This protein binds this small molecule.
Small molecule (SMILES): Cc1cc(N)nc2cc(-c3ccc(OCc4ccccn4)c(CN)c3)ccc12

Binding-site contacts:
Ligand atom C10 contacts residue GLU296 of chain 1.B at 3.7 Å.
Ligand atom N02 contacts residue HEM1 of chain 1.G at 3.6 Å.
Ligand atom C06 contacts residue PHE288 of chain 1.B at 3.5 Å (hydrophobic).
Ligand atom N02 contacts residue GLU296 of chain 1.B at 2.5 Å (salt-bridge).
Ligand atom C12 contacts residue HEM1 of chain 1.G at 3.2 Å.
Ligand atom O19 contacts residue TYR410 of chain 1.B at 3.4 Å (h-bond).
Ligand atom C24 contacts residue LEU41 of chain 1.B at 3.4 Å (hydrophobic).
Ligand atom N01 contacts residue GLU296 of chain 1.B at 2.7 Å (salt-bridge).
Ligand atom C17 contacts residue HEM1 of chain 1.G at 3.0 Å.
Ligand atom C03 contacts residue HEM1 of chain 1.G at 3.3 Å.
Ligand atom C10 contacts residue HEM1 of chain 1.G at 3.8 Å.
Ligand atom C04 contacts residue HEM1 of chain 1.G at 3.6 Å.
Ligand atom C25 contacts residue MET40 of chain 1.B at 3.2 Å (hydrophobic).
Ligand atom C09 contacts residue HEM1 of chain 1.G at 3.5 Å.
Ligand atom N02 contacts residue TYR292 of chain 1.B at 3.7 Å.
Ligand atom C4A contacts residue GLY290 of chain 1.B at 3.6 Å.
Ligand atom C09 contacts residue GLU296 of chain 1.B at 3.7 Å.
Ligand atom C23 contacts residue TYR410 of chain 1.B at 3.0 Å (hydrophobic).
Ligand atom C02 contacts residue HEM1 of chain 1.G at 3.5 Å.
Ligand atom C08 contacts residue VAL271 of chain 1.B at 3.5 Å (hydrophobic).
Ligand atom N18 contacts residue GLN182 of chain 1.B at 3.6 Å.
Ligand atom C11 contacts residue HEM1 of chain 1.G at 3.6 Å.
Ligand atom C02 contacts residue GLU296 of chain 1.B at 3.4 Å.
Ligand atom C24 contacts residue TYR410 of chain 1.B at 3.6 Å (hydrophobic).
Ligand atom C24 contacts residue MET40 of chain 1.B at 3.4 Å (hydrophobic).
Ligand atom N02 contacts residue TRP291 of chain 1.B at 2.7 Å (h-bond).
Ligand atom C06 contacts residue VAL271 of chain 1.B at 3.6 Å (hydrophobic).
Ligand atom C07 contacts residue HEM1 of chain 1.G at 3.7 Å.
Ligand atom C15 contacts residue HEM1 of chain 1.G at 3.1 Å.
Ligand atom O19 contacts residue TRP382 of chain 1.B at 3.5 Å.
Ligand atom C02 contacts residue TRP291 of chain 1.B at 3.7 Å (hydrophobic).
Ligand atom C13 contacts residue TYR410 of chain 1.B at 3.3 Å (hydrophobic).
Ligand atom C03 contacts residue TRP291 of chain 1.B at 3.8 Å (hydrophobic).
Ligand atom C06 contacts residue HEM1 of chain 1.G at 3.6 Å.
Ligand atom C16 contacts residue HEM1 of chain 1.G at 3.2 Å.
Ligand atom N01 contacts residue HEM1 of chain 1.G at 3.6 Å.
Ligand atom C25 contacts residue LEU41 of chain 1.B at 3.6 Å (hydrophobic).
Ligand atom C4A contacts residue HEM1 of chain 1.G at 3.2 Å.
Ligand atom C07 contacts residue VAL271 of chain 1.B at 3.1 Å (hydrophobic).
Ligand atom C13 contacts residue HEM1 of chain 1.G at 3.4 Å.

Sequence of chain 1.B:
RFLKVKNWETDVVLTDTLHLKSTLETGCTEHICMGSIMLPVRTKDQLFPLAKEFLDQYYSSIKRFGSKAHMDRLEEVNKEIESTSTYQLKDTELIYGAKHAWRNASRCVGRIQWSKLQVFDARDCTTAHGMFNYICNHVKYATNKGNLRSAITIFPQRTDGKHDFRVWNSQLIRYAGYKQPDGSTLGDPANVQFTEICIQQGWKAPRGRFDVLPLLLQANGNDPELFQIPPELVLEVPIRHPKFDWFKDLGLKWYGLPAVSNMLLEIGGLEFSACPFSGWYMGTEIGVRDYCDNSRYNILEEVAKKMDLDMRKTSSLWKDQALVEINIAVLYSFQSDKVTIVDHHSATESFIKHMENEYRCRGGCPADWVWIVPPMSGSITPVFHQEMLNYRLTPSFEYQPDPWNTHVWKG

Sequence of chain 1.A:
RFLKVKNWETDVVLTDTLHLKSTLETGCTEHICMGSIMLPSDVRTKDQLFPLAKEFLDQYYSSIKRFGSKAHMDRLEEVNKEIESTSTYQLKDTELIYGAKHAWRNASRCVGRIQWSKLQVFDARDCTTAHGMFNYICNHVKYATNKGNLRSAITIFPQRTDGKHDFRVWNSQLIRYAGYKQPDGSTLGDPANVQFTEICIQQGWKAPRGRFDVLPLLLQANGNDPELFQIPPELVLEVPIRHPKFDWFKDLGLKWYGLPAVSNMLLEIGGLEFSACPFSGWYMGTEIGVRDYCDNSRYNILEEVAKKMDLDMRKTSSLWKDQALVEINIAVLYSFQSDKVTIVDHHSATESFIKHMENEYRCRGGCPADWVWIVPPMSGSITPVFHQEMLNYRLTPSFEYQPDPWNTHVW